Sequence of chain 47.A:
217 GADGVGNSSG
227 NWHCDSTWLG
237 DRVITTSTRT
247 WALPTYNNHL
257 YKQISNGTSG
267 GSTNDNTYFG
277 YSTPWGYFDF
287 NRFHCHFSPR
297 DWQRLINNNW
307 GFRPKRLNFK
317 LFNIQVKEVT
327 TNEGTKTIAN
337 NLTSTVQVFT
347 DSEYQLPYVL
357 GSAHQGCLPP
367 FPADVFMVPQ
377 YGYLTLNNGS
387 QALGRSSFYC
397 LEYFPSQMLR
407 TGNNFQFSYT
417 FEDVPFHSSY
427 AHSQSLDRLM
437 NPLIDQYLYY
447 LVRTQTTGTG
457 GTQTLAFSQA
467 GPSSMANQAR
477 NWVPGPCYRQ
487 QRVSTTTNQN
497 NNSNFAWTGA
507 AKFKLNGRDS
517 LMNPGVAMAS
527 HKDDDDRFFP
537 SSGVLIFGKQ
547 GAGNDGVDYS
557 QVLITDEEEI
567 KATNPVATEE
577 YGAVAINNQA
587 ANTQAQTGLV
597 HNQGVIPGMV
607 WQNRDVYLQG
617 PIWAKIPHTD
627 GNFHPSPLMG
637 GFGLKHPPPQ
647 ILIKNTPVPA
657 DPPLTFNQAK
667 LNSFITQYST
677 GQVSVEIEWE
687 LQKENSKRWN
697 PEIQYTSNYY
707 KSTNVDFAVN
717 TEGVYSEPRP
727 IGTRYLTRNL

Sequence of chain 12.A:
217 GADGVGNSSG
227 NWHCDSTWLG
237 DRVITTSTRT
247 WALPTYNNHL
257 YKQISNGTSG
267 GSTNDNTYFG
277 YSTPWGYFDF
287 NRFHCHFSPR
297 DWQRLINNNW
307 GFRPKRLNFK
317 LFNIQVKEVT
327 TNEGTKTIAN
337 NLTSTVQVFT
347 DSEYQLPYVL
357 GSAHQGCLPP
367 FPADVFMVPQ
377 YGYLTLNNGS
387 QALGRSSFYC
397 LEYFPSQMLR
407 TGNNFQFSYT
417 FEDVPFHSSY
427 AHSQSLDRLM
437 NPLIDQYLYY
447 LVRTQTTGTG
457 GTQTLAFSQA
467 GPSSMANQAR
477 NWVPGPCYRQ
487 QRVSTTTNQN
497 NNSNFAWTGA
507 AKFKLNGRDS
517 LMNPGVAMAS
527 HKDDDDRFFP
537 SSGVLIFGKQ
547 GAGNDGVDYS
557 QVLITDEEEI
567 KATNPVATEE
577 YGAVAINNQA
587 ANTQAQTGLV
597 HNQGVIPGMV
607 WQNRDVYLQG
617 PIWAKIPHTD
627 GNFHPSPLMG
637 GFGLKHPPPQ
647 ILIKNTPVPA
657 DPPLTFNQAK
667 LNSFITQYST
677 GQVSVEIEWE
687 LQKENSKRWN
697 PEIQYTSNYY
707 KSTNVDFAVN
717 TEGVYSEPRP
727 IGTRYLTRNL

This small molecule binds to this protein.
Small molecule (SMILES): Nc1ncnc2c1ncn2[C@H]1C[C@H](O)[C@@H](COP(=O)(O)O)O1

Binding-site contacts:
Ligand atom C5 contacts residue SER632 of chain 47.A at 4.1 Å.
Ligand atom O2P contacts residue ASP626 of chain 12.A at 4.2 Å.
Ligand atom C2 contacts residue GLY639 of chain 47.A at 3.1 Å.
Ligand atom C5 contacts residue PRO631 of chain 47.A at 4.2 Å (hydrophobic).
Ligand atom O1P contacts residue LYS641 of chain 12.A at 4.0 Å.
Ligand atom C6 contacts residue PRO631 of chain 47.A at 3.9 Å (hydrophobic).
Ligand atom N1 contacts residue PRO631 of chain 47.A at 3.5 Å (h-bond).
Ligand atom N7 contacts residue PRO421 of chain 47.A at 4.2 Å.
Ligand atom N6 contacts residue VAL420 of chain 47.A at 4.0 Å.
Ligand atom C6 contacts residue GLY639 of chain 47.A at 3.8 Å.
Ligand atom C5 contacts residue PRO421 of chain 47.A at 4.1 Å (hydrophobic).
Ligand atom C6 contacts residue VAL420 of chain 47.A at 4.0 Å (hydrophobic).
Ligand atom N9 contacts residue PRO421 of chain 47.A at 4.4 Å.
Ligand atom N7 contacts residue SER632 of chain 47.A at 4.1 Å.
Ligand atom N6 contacts residue PHE638 of chain 47.A at 3.9 Å.
Ligand atom C6 contacts residue PRO421 of chain 47.A at 4.1 Å (hydrophobic).
Ligand atom N1 contacts residue PHE638 of chain 47.A at 4.3 Å.
Ligand atom C4 contacts residue PRO421 of chain 47.A at 4.3 Å (hydrophobic).
Ligand atom C2 contacts residue PRO631 of chain 47.A at 3.3 Å (hydrophobic).
Ligand atom N3 contacts residue PRO631 of chain 47.A at 3.6 Å.
Ligand atom N6 contacts residue GLY639 of chain 47.A at 3.6 Å (h-bond).
Ligand atom N7 contacts residue HIS630 of chain 47.A at 4.1 Å.
Ligand atom N9 contacts residue HIS630 of chain 47.A at 4.2 Å.
Ligand atom N3 contacts residue GLY639 of chain 47.A at 4.3 Å.
Ligand atom C2 contacts residue PRO421 of chain 47.A at 4.5 Å (hydrophobic).
Ligand atom N7 contacts residue ASN609 of chain 47.A at 3.8 Å.
Ligand atom C8 contacts residue HIS630 of chain 47.A at 3.3 Å.
Ligand atom C6 contacts residue SER632 of chain 47.A at 3.9 Å.
Ligand atom C1' contacts residue HIS630 of chain 47.A at 4.0 Å.
Ligand atom C2' contacts residue HIS630 of chain 47.A at 3.2 Å.
Ligand atom C4 contacts residue PRO631 of chain 47.A at 4.0 Å (hydrophobic).
Ligand atom N6 contacts residue GLY637 of chain 47.A at 3.7 Å.
Ligand atom N1 contacts residue GLY639 of chain 47.A at 3.1 Å (h-bond).
Ligand atom C3' contacts residue HIS630 of chain 47.A at 4.4 Å.
Ligand atom N6 contacts residue SER632 of chain 47.A at 3.3 Å (h-bond).
Ligand atom C8 contacts residue PRO421 of chain 47.A at 4.3 Å (hydrophobic).
Ligand atom C2 contacts residue VAL420 of chain 47.A at 4.3 Å (hydrophobic).
Ligand atom N1 contacts residue VAL420 of chain 47.A at 3.7 Å.
Ligand atom C1' contacts residue PRO631 of chain 47.A at 4.3 Å (hydrophobic).
Ligand atom N1 contacts residue PRO421 of chain 47.A at 4.3 Å.